Binding-site contacts:
Ligand atom O5 contacts residue ASN379 of chain 1.C at 2.3 Å (h-bond).
Ligand atom O5 contacts residue GLN375 of chain 1.C at 4.4 Å.
Ligand atom N2 contacts residue ASN379 of chain 1.C at 2.9 Å (h-bond).
Ligand atom C1 contacts residue SER381 of chain 1.C at 4.2 Å.
Ligand atom C2 contacts residue GLN375 of chain 1.C at 3.8 Å.
Ligand atom C6 contacts residue TYR371 of chain 1.C at 3.9 Å (hydrophobic).
Ligand atom C7 contacts residue GLN375 of chain 1.C at 4.1 Å.
Ligand atom C5 contacts residue ILE382 of chain 1.C at 4.0 Å (hydrophobic).
Ligand atom O6 contacts residue GLU385 of chain 1.C at 4.4 Å.
Ligand atom O5 contacts residue ILE382 of chain 1.C at 3.0 Å.
Ligand atom C5 contacts residue ASN379 of chain 1.C at 3.6 Å.
Ligand atom O7 contacts residue ASN379 of chain 1.C at 4.3 Å.
Ligand atom C1 contacts residue ILE382 of chain 1.C at 4.0 Å (hydrophobic).
Ligand atom C6 contacts residue ILE382 of chain 1.C at 3.7 Å (hydrophobic).
Ligand atom C5 contacts residue SER381 of chain 1.C at 4.4 Å.
Ligand atom O7 contacts residue GLN375 of chain 1.C at 3.3 Å.
Ligand atom C1 contacts residue GLN375 of chain 1.C at 3.8 Å.
Ligand atom C6 contacts residue GLU385 of chain 1.C at 3.9 Å.
Ligand atom C2 contacts residue ASN379 of chain 1.C at 2.4 Å.
Ligand atom C4 contacts residue ASN379 of chain 1.C at 4.2 Å.
Ligand atom O6 contacts residue ILE382 of chain 1.C at 3.2 Å.
Ligand atom O6 contacts residue HIS386 of chain 1.C at 4.4 Å.
Ligand atom C7 contacts residue ASN379 of chain 1.C at 3.9 Å.
Ligand atom O6 contacts residue TYR371 of chain 1.C at 2.6 Å (h-bond).
Ligand atom C1 contacts residue ASN379 of chain 1.C at 1.4 Å.
Ligand atom O5 contacts residue TYR371 of chain 1.C at 4.3 Å.
Ligand atom O5 contacts residue SER381 of chain 1.C at 4.2 Å.
Ligand atom N2 contacts residue GLN375 of chain 1.C at 4.0 Å.
Ligand atom C3 contacts residue ASN379 of chain 1.C at 3.8 Å.
Ligand atom O3 contacts residue GLN375 of chain 1.C at 3.7 Å.

Sequence of chain 1.C:
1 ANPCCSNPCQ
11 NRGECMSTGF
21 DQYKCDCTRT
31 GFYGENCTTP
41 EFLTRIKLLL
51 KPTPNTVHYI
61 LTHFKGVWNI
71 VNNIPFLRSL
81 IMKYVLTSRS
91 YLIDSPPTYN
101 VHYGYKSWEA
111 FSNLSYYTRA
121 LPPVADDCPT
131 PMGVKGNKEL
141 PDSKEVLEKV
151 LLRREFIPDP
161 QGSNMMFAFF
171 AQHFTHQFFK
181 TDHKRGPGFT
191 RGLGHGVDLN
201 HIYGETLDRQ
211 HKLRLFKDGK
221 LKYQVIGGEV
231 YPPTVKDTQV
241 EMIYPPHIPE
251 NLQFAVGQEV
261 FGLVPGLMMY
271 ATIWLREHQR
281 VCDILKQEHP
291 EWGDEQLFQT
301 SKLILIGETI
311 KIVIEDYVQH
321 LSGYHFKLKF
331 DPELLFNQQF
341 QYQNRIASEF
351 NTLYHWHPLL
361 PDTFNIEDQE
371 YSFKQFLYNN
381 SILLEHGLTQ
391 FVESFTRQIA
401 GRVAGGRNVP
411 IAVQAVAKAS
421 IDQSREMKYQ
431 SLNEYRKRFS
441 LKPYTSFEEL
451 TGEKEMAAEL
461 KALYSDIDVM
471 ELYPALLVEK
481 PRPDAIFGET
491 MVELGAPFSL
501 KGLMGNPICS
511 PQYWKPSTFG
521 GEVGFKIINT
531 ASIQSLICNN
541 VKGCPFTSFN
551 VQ

This protein binds this small molecule.
Small molecule (SMILES): CC(=O)N[C@@H]1[C@@H](O)[C@H](O)[C@@H](CO)O[C@H]1O